Sequence of chain 1.A:
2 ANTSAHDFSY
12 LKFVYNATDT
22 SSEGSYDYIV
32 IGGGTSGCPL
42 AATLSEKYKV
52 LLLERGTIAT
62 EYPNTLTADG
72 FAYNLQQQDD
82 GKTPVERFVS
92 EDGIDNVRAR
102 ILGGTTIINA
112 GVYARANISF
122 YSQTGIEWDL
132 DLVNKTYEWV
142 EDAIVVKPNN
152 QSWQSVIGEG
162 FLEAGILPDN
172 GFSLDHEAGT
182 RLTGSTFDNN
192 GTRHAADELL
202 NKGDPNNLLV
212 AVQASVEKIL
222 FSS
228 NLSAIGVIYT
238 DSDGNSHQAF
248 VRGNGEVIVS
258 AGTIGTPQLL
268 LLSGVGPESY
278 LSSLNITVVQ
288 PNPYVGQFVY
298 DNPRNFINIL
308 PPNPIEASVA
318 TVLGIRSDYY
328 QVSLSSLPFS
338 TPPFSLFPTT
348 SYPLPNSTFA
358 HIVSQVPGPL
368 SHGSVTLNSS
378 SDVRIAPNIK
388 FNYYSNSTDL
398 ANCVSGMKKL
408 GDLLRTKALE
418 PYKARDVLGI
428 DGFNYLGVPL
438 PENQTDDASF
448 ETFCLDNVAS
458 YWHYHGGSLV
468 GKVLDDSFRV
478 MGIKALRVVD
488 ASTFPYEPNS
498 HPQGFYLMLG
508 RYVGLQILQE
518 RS

Binding-site contacts:
Ligand atom C2 contacts residue ASN118 of chain 1.A at 2.5 Å.
Ligand atom O5 contacts residue SER120 of chain 1.A at 3.4 Å.
Ligand atom C6 contacts residue GLN124 of chain 1.A at 4.2 Å.
Ligand atom C1 contacts residue ASN118 of chain 1.A at 1.4 Å.
Ligand atom O6 contacts residue GLN124 of chain 1.A at 3.1 Å (h-bond).
Ligand atom C3 contacts residue SER324 of chain 1.A at 4.1 Å.
Ligand atom C8 contacts residue ALA179 of chain 1.A at 3.6 Å (hydrophobic).
Ligand atom N2 contacts residue HIS177 of chain 1.A at 4.4 Å.
Ligand atom C5 contacts residue SER120 of chain 1.A at 3.6 Å.
Ligand atom C5 contacts residue ASN118 of chain 1.A at 3.7 Å.
Ligand atom O7 contacts residue ARG323 of chain 1.A at 4.3 Å.
Ligand atom C7 contacts residue HIS177 of chain 1.A at 3.5 Å.
Ligand atom C3 contacts residue ASN118 of chain 1.A at 3.8 Å.
Ligand atom C4 contacts residue ASN118 of chain 1.A at 4.2 Å.
Ligand atom O5 contacts residue ASN118 of chain 1.A at 2.3 Å (h-bond).
Ligand atom C1 contacts residue SER120 of chain 1.A at 3.9 Å.
Ligand atom N2 contacts residue SER324 of chain 1.A at 4.0 Å.
Ligand atom O7 contacts residue SER324 of chain 1.A at 4.0 Å.
Ligand atom O7 contacts residue TYR327 of chain 1.A at 3.5 Å (h-bond).
Ligand atom C8 contacts residue SER324 of chain 1.A at 3.9 Å.
Ligand atom C8 contacts residue GLU178 of chain 1.A at 4.2 Å.
Ligand atom C8 contacts residue HIS177 of chain 1.A at 3.9 Å.
Ligand atom O7 contacts residue ASN118 of chain 1.A at 3.8 Å.
Ligand atom O7 contacts residue ILE322 of chain 1.A at 4.4 Å.
Ligand atom N2 contacts residue ASN118 of chain 1.A at 3.0 Å (h-bond).
Ligand atom C8 contacts residue ILE322 of chain 1.A at 3.8 Å (hydrophobic).
Ligand atom C7 contacts residue SER324 of chain 1.A at 3.8 Å.
Ligand atom C6 contacts residue SER120 of chain 1.A at 3.7 Å.
Ligand atom O3 contacts residue SER324 of chain 1.A at 2.9 Å (h-bond).
Ligand atom C7 contacts residue ASN118 of chain 1.A at 3.7 Å.
Ligand atom O7 contacts residue HIS177 of chain 1.A at 2.9 Å (h-bond).

The protein below binds the small molecule below.
Small molecule (SMILES): CC(=O)N[C@@H]1[C@@H](O)[C@H](O)[C@@H](CO)O[C@H]1O